A protein and the small-molecule ligand that binds it are described below.
Small molecule (SMILES): O=P(O)(O)OC[C@H]1O[C@](O)(CO)[C@@H](O)[C@@H]1O

Binding-site contacts:
Ligand atom O5 contacts residue LYS269 of chain 1.A at 2.9 Å (salt-bridge).
Ligand atom O3P contacts residue ARG238 of chain 2.A at 3.1 Å (salt-bridge).
Ligand atom C6 contacts residue LYS269 of chain 1.A at 3.9 Å.
Ligand atom O3P contacts residue ASN206 of chain 1.A at 2.7 Å (h-bond).
Ligand atom O4 contacts residue LEU243 of chain 1.A at 3.4 Å (h-bond).
Ligand atom O2 contacts residue GLY241 of chain 1.A at 3.6 Å (h-bond).
Ligand atom O3 contacts residue GLY114 of chain 1.A at 3.6 Å.
Ligand atom O4 contacts residue TYR257 of chain 1.A at 2.6 Å (h-bond).
Ligand atom C2 contacts residue LYS269 of chain 1.A at 3.9 Å.
Ligand atom C4 contacts residue TYR257 of chain 1.A at 3.8 Å (hydrophobic).
Ligand atom O6 contacts residue TYR239 of chain 1.A at 3.9 Å.
Ligand atom O3 contacts residue ASP113 of chain 1.A at 2.4 Å (salt-bridge).
Ligand atom P contacts residue ARG238 of chain 2.A at 3.8 Å.
Ligand atom P contacts residue TYR239 of chain 1.A at 4.0 Å.
Ligand atom C5 contacts residue LYS269 of chain 1.A at 3.9 Å.
Ligand atom C6 contacts residue ARG238 of chain 2.A at 4.0 Å.
Ligand atom O1P contacts residue ARG238 of chain 2.A at 2.9 Å (salt-bridge).
Ligand atom C3 contacts residue LEU243 of chain 1.A at 3.7 Å (hydrophobic).
Ligand atom O1 contacts residue GLU275 of chain 1.A at 2.6 Å (salt-bridge).
Ligand atom O2P contacts residue TYR259 of chain 1.A at 2.6 Å (h-bond).
Ligand atom O1 contacts residue LEU270 of chain 1.A at 3.5 Å.
Ligand atom C6 contacts residue TYR259 of chain 1.A at 4.0 Å (hydrophobic).
Ligand atom P contacts residue ASN206 of chain 1.A at 3.7 Å.
Ligand atom C4 contacts residue LEU243 of chain 1.A at 3.7 Å (hydrophobic).
Ligand atom O3 contacts residue LEU243 of chain 1.A at 2.9 Å (h-bond).
Ligand atom C3 contacts residue ASP113 of chain 1.A at 3.4 Å.
Ligand atom C1 contacts residue GLU275 of chain 1.A at 3.8 Å.
Ligand atom O2 contacts residue GLY114 of chain 1.A at 3.6 Å.
Ligand atom O3 contacts residue GLY241 of chain 1.A at 3.9 Å.
Ligand atom C5 contacts residue TYR259 of chain 1.A at 3.9 Å (hydrophobic).
Ligand atom O2P contacts residue ASN206 of chain 1.A at 3.9 Å.
Ligand atom O6 contacts residue TYR259 of chain 1.A at 3.3 Å.
Ligand atom C1 contacts residue LYS269 of chain 1.A at 4.0 Å.
Ligand atom O3 contacts residue SER242 of chain 1.A at 3.7 Å.
Ligand atom C4 contacts residue GLY241 of chain 1.A at 3.4 Å.
Ligand atom O6 contacts residue LYS269 of chain 1.A at 3.2 Å (salt-bridge).
Ligand atom P contacts residue TYR259 of chain 1.A at 3.7 Å.
Ligand atom C6 contacts residue TYR239 of chain 1.A at 3.6 Å (hydrophobic).
Ligand atom C6 contacts residue GLY241 of chain 1.A at 3.9 Å.
Ligand atom O3P contacts residue TYR239 of chain 1.A at 2.8 Å (h-bond).

Sequence of chain 1.A:
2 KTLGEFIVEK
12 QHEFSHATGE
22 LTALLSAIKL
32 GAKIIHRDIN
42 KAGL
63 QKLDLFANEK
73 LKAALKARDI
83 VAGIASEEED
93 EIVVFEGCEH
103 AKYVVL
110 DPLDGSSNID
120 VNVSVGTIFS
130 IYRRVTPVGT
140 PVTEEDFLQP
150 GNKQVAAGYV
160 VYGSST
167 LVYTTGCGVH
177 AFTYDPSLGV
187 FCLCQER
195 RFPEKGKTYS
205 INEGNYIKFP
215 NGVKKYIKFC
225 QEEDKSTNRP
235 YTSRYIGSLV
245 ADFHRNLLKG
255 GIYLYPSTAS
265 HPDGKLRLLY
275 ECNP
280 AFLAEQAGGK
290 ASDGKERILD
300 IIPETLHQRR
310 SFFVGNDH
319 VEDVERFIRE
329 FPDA

Sequence of chain 2.A:
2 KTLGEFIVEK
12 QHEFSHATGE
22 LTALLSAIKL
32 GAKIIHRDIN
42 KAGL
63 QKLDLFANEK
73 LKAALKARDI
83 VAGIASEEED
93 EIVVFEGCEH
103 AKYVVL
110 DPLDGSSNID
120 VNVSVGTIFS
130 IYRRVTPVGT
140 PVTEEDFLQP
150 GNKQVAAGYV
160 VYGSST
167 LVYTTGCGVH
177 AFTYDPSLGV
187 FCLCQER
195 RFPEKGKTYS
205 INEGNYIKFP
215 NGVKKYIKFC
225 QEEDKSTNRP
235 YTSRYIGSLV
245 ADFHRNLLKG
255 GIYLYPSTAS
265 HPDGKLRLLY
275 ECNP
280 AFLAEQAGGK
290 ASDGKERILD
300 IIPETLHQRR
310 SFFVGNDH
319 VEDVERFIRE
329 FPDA